Sequence of chain 27.A:
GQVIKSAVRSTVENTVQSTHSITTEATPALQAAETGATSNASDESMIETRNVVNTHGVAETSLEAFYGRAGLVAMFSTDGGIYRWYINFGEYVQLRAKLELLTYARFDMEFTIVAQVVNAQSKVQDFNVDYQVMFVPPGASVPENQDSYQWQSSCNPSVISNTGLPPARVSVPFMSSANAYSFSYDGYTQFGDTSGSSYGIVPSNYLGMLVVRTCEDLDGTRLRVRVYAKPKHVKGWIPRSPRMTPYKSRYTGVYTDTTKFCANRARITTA

Binding-site contacts:
Ligand atom CB contacts residue GLU239 of chain 27.C at 4.0 Å.
Ligand atom N contacts residue GLY1 of chain 27.E at 3.7 Å.
Ligand atom SG contacts residue MET78 of chain 27.A at 3.8 Å.
Ligand atom CA contacts residue GLU239 of chain 27.C at 3.9 Å.
Ligand atom SG contacts residue GLU239 of chain 27.C at 4.3 Å.
Ligand atom CA contacts residue TYR152 of chain 26.A at 3.8 Å (hydrophobic).
Ligand atom CB contacts residue ASP150 of chain 26.A at 3.6 Å.
Ligand atom C contacts residue TYR95 of chain 27.A at 4.5 Å (hydrophobic).
Ligand atom C contacts residue GLY1 of chain 27.E at 1.3 Å.
Ligand atom CA contacts residue ASP150 of chain 26.A at 3.3 Å.
Ligand atom N contacts residue GLN155 of chain 26.A at 4.3 Å.
Ligand atom SG contacts residue GLY1 of chain 27.E at 4.2 Å.
Ligand atom SG contacts residue ALA241 of chain 27.C at 3.5 Å (h-bond).
Ligand atom N contacts residue GLU239 of chain 27.C at 3.0 Å (salt-bridge).
Ligand atom CA contacts residue SER151 of chain 26.A at 4.0 Å.
Ligand atom N contacts residue TYR152 of chain 26.A at 3.5 Å.
Ligand atom C contacts residue SER151 of chain 26.A at 3.9 Å.
Ligand atom O contacts residue LEU75 of chain 27.A at 4.4 Å.
Ligand atom O contacts residue TYR152 of chain 26.A at 3.6 Å.
Ligand atom O contacts residue GLN155 of chain 26.A at 3.0 Å (h-bond).
Ligand atom N contacts residue GLN238 of chain 27.C at 3.8 Å.
Ligand atom CB contacts residue MET78 of chain 27.A at 3.9 Å (hydrophobic).
Ligand atom SG contacts residue GLY240 of chain 27.C at 4.0 Å.
Ligand atom N contacts residue ASP150 of chain 26.A at 4.4 Å.
Ligand atom C contacts residue TYR152 of chain 26.A at 3.6 Å (hydrophobic).
Ligand atom O contacts residue GLY1 of chain 27.E at 2.2 Å (h-bond).
Ligand atom O contacts residue TYR95 of chain 27.A at 3.6 Å.
Ligand atom CB contacts residue GLY1 of chain 27.E at 3.1 Å.
Ligand atom CA contacts residue GLY1 of chain 27.E at 2.4 Å.
Ligand atom C contacts residue MET78 of chain 27.A at 4.2 Å (hydrophobic).
Ligand atom C contacts residue ASP150 of chain 26.A at 3.8 Å.
Ligand atom SG contacts residue TYR95 of chain 27.A at 3.8 Å.
Ligand atom C contacts residue GLN155 of chain 26.A at 4.2 Å.

Sequence of chain 27.C:
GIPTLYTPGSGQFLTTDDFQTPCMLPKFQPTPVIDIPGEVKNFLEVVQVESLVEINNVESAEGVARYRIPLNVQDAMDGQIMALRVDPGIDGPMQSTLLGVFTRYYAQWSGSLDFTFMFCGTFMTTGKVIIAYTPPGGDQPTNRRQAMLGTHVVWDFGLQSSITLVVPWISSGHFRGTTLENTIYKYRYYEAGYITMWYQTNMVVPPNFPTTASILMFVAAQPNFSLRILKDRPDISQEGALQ

A protein and the small-molecule ligand that binds it are described below.
Small molecule (SMILES): N[C@@H](CS)C(=O)O

Sequence of chain 26.A:
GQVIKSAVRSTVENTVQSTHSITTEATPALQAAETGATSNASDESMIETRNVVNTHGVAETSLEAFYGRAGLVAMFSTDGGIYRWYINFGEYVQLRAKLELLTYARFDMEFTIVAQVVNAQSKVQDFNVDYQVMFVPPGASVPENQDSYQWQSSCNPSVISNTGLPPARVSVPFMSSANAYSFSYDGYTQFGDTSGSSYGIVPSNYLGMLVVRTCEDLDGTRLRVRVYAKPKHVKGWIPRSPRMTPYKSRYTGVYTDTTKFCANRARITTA